Binding-site contacts:
Ligand atom O5 contacts residue ASN165 of chain 1.C at 2.4 Å (h-bond).
Ligand atom C4 contacts residue ASN165 of chain 1.C at 4.3 Å.
Ligand atom C3 contacts residue ASN165 of chain 1.C at 3.8 Å.
Ligand atom N2 contacts residue ASN165 of chain 1.C at 2.9 Å (h-bond).
Ligand atom O5 contacts residue GLU132 of chain 1.C at 4.0 Å.
Ligand atom C5 contacts residue ASN165 of chain 1.C at 3.7 Å.
Ligand atom C7 contacts residue ASN165 of chain 1.C at 3.9 Å.
Ligand atom C6 contacts residue ASN165 of chain 1.C at 4.4 Å.
Ligand atom C2 contacts residue ASN165 of chain 1.C at 2.5 Å.
Ligand atom C1 contacts residue GLU132 of chain 1.C at 3.6 Å.
Ligand atom O6 contacts residue ASN165 of chain 1.C at 3.8 Å.
Ligand atom C1 contacts residue ASN165 of chain 1.C at 1.4 Å.
Ligand atom O6 contacts residue ASN164 of chain 1.C at 4.3 Å.

The small molecule below binds the protein below.
Small molecule (SMILES): CC(=O)N[C@@H]1[C@@H](O)[C@H](O)[C@@H](CO)O[C@H]1O

Sequence of chain 1.C:
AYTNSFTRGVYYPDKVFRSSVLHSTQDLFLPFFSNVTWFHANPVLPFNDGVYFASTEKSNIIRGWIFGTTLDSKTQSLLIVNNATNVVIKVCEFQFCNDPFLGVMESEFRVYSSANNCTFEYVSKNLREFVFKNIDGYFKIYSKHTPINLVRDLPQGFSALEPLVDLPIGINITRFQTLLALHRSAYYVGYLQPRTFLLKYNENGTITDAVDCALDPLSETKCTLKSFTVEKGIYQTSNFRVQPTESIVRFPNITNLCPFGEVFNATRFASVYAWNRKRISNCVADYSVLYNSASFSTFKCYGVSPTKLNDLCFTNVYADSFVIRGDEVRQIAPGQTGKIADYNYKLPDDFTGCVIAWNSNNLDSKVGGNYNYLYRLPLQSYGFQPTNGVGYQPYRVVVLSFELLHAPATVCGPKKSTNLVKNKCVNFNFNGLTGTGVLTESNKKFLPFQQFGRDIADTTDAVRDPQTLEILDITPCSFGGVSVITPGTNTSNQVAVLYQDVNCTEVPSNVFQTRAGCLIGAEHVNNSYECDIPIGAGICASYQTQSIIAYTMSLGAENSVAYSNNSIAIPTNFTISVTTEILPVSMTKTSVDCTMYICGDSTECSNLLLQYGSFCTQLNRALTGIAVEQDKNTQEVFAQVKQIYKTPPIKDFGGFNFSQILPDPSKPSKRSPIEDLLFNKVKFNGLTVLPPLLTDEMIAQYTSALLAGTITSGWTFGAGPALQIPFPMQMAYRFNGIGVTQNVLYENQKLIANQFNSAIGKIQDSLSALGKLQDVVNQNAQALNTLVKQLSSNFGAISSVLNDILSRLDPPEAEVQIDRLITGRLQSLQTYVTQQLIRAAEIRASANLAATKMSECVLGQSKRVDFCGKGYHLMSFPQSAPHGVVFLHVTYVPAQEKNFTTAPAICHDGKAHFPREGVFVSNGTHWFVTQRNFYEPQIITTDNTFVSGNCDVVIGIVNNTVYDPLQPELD